Binding-site contacts:
Ligand atom C8 contacts residue ALA19 of chain 1.B at 3.5 Å (hydrophobic).
Ligand atom O2G contacts residue ASP13 of chain 1.B at 3.5 Å.
Ligand atom O1A contacts residue GLY16 of chain 1.B at 3.5 Å.
Ligand atom O2B contacts residue LYS17 of chain 1.B at 3.5 Å (salt-bridge).
Ligand atom O2' contacts residue PHE29 of chain 1.B at 3.4 Å.
Ligand atom O2' contacts residue ASP31 of chain 1.B at 3.1 Å (salt-bridge).
Ligand atom O6 contacts residue ASN117 of chain 1.B at 3.4 Å (h-bond).
Ligand atom O4' contacts residue LYS118 of chain 1.B at 3.0 Å (salt-bridge).
Ligand atom O1B contacts residue GLY14 of chain 1.B at 3.3 Å (h-bond).
Ligand atom O3G contacts residue ASP13 of chain 1.B at 2.5 Å (salt-bridge).
Ligand atom PG contacts residue MG1 of chain 1.F at 3.2 Å.
Ligand atom O1A contacts residue SER18 of chain 1.B at 3.4 Å (h-bond).
Ligand atom N7 contacts residue ASN117 of chain 1.B at 3.1 Å (h-bond).
Ligand atom O1G contacts residue THR36 of chain 1.B at 2.8 Å (h-bond).
Ligand atom O2G contacts residue GLY61 of chain 1.B at 2.9 Å (h-bond).
Ligand atom O2B contacts residue MG1 of chain 1.F at 2.1 Å.
Ligand atom O1G contacts residue MG1 of chain 1.F at 2.0 Å.
Ligand atom O6 contacts residue LYS118 of chain 1.B at 3.4 Å.
Ligand atom C2 contacts residue ASP120 of chain 1.B at 3.5 Å.
Ligand atom N2 contacts residue ASP120 of chain 1.B at 2.8 Å (salt-bridge).
Ligand atom C3B contacts residue GLY14 of chain 1.B at 3.3 Å.
Ligand atom C2' contacts residue VAL30 of chain 1.B at 3.5 Å (hydrophobic).
Ligand atom O2G contacts residue LYS17 of chain 1.B at 2.7 Å (salt-bridge).
Ligand atom C8 contacts residue GLY16 of chain 1.B at 3.5 Å.
Ligand atom O6 contacts residue SER146 of chain 1.B at 3.5 Å.
Ligand atom O3G contacts residue PRO35 of chain 1.B at 3.4 Å.
Ligand atom N1 contacts residue ASP120 of chain 1.B at 2.7 Å (salt-bridge).
Ligand atom O1B contacts residue GLY16 of chain 1.B at 3.2 Å (h-bond).
Ligand atom PG contacts residue ASP13 of chain 1.B at 3.5 Å.
Ligand atom O3' contacts residue ASP31 of chain 1.B at 2.7 Å (salt-bridge).
Ligand atom O3A contacts residue GLY16 of chain 1.B at 3.1 Å (h-bond).
Ligand atom O2' contacts residue VAL30 of chain 1.B at 2.6 Å (h-bond).
Ligand atom O6 contacts residue ASP120 of chain 1.B at 3.5 Å (salt-bridge).
Ligand atom O2B contacts residue SER18 of chain 1.B at 3.0 Å (h-bond).
Ligand atom N2 contacts residue LEU121 of chain 1.B at 3.5 Å.
Ligand atom O1A contacts residue ALA19 of chain 1.B at 2.8 Å (h-bond).
Ligand atom O1B contacts residue LYS17 of chain 1.B at 2.7 Å (salt-bridge).
Ligand atom PB contacts residue MG1 of chain 1.F at 3.3 Å.
Ligand atom O1B contacts residue VAL15 of chain 1.B at 3.3 Å (h-bond).
Ligand atom O6 contacts residue ALA147 of chain 1.B at 2.8 Å (h-bond).

Sequence of chain 1.B:
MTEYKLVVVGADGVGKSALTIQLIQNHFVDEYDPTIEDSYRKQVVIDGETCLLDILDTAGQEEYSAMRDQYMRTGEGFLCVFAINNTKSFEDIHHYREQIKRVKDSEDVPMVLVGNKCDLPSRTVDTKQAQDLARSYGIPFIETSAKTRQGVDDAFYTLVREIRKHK

A small-molecule ligand and the protein it binds are described below.
Small molecule (SMILES): Nc1nc2c(ncn2[C@@H]2O[C@H](CO[P](=O)(O)O[P](=O)(O)CP(=O)(O)O)[C@@H](O)[C@H]2O)c(=O)[nH]1